Sequence of chain 1.D:
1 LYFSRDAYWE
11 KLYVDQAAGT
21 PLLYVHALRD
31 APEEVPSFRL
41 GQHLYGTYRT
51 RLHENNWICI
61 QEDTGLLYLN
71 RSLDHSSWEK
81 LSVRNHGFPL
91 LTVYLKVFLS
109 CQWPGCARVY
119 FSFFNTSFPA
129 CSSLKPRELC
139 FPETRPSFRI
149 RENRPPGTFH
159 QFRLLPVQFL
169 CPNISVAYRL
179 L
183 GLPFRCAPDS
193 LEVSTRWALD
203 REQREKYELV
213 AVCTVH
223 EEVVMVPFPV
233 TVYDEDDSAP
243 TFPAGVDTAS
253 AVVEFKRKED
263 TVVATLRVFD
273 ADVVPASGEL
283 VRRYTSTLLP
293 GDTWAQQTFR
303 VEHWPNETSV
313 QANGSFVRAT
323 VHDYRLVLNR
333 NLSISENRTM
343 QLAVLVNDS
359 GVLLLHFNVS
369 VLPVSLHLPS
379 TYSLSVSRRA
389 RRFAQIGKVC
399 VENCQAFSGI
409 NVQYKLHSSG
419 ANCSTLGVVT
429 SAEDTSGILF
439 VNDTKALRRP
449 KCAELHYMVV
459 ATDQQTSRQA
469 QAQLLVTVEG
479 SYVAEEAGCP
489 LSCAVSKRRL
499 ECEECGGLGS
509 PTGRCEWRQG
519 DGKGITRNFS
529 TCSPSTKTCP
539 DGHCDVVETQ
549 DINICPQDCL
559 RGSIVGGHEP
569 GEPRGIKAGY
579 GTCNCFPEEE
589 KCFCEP

The protein below binds the small molecule below.
Small molecule (SMILES): CC(=O)N[C@@H]1[C@@H](O)[C@H](O)[C@@H](CO)O[C@H]1O

Sequence of chain 1.C:
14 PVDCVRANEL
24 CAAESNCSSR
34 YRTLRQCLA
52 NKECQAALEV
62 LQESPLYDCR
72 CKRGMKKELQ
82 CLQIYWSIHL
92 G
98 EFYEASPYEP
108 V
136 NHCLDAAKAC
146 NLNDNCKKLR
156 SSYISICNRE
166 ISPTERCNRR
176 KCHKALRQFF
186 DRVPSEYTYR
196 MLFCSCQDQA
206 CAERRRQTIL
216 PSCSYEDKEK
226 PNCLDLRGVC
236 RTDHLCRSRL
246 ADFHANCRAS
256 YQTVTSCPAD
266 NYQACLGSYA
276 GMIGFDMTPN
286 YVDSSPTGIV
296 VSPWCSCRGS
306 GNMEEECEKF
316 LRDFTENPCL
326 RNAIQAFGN

Binding-site contacts:
Ligand atom C3 contacts residue ARG303 of chain 1.C at 4.3 Å.
Ligand atom O5 contacts residue ASN308 of chain 1.D at 2.4 Å (h-bond).
Ligand atom C7 contacts residue ASN308 of chain 1.D at 3.2 Å.
Ligand atom C6 contacts residue ARG303 of chain 1.C at 4.4 Å.
Ligand atom C8 contacts residue TRP306 of chain 1.D at 3.7 Å (hydrophobic).
Ligand atom C4 contacts residue ARG303 of chain 1.C at 4.3 Å.
Ligand atom N2 contacts residue ASN308 of chain 1.D at 2.9 Å (h-bond).
Ligand atom C5 contacts residue ASN308 of chain 1.D at 3.7 Å.
Ligand atom C8 contacts residue ASN308 of chain 1.D at 4.3 Å.
Ligand atom C3 contacts residue ASN308 of chain 1.D at 3.8 Å.
Ligand atom C4 contacts residue ASN308 of chain 1.D at 4.2 Å.
Ligand atom O7 contacts residue TRP306 of chain 1.D at 4.0 Å.
Ligand atom C7 contacts residue TRP306 of chain 1.D at 4.3 Å (hydrophobic).
Ligand atom C5 contacts residue ARG303 of chain 1.C at 3.5 Å.
Ligand atom C2 contacts residue ASN308 of chain 1.D at 2.4 Å.
Ligand atom C1 contacts residue ARG303 of chain 1.C at 3.7 Å.
Ligand atom O7 contacts residue ASN308 of chain 1.D at 3.1 Å (h-bond).
Ligand atom O5 contacts residue ARG303 of chain 1.C at 3.8 Å.
Ligand atom C1 contacts residue ASN308 of chain 1.D at 1.4 Å.